Sequence of chain 1.A:
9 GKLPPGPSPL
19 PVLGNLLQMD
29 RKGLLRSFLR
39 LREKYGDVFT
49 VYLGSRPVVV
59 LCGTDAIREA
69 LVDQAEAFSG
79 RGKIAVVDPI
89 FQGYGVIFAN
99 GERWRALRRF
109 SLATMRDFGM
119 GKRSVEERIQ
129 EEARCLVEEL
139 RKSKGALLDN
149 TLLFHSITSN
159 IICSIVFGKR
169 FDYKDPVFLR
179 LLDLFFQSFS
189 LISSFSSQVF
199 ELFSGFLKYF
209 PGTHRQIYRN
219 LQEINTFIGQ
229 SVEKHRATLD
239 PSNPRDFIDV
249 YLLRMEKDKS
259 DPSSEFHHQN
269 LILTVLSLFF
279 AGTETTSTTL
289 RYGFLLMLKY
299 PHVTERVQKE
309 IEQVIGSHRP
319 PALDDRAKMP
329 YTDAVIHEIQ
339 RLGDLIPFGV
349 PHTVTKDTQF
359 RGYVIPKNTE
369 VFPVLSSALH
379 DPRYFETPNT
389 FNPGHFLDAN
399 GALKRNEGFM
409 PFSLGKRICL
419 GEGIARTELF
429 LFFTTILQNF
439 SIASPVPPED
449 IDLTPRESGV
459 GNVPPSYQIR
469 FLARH

Binding-site contacts:
Ligand atom O20 contacts residue GLN267 of chain 1.A at 4.4 Å.
Ligand atom O21 contacts residue GLU231 of chain 1.A at 3.3 Å (salt-bridge).
Ligand atom C3 contacts residue TYR249 of chain 1.A at 3.8 Å (hydrophobic).
Ligand atom O12 contacts residue ARG234 of chain 1.A at 4.4 Å.
Ligand atom C4 contacts residue GLN267 of chain 1.A at 4.0 Å.
Ligand atom C7 contacts residue TYR249 of chain 1.A at 3.6 Å (hydrophobic).
Ligand atom C18 contacts residue VAL230 of chain 1.A at 4.2 Å (hydrophobic).
Ligand atom C8 contacts residue LEU274 of chain 1.A at 4.2 Å (hydrophobic).
Ligand atom O12 contacts residue TYR249 of chain 1.A at 3.8 Å.
Ligand atom C2 contacts residue TYR249 of chain 1.A at 4.5 Å (hydrophobic).
Ligand atom C18 contacts residue ARG234 of chain 1.A at 3.1 Å.
Ligand atom C9 contacts residue LEU274 of chain 1.A at 3.7 Å (hydrophobic).
Ligand atom C8 contacts residue ILE246 of chain 1.A at 4.4 Å (hydrophobic).
Ligand atom C8 contacts residue PHE245 of chain 1.A at 3.6 Å (hydrophobic).
Ligand atom C11 contacts residue ILE226 of chain 1.A at 3.8 Å (hydrophobic).
Ligand atom O20 contacts residue GLU263 of chain 1.A at 3.9 Å.
Ligand atom C9 contacts residue VAL164 of chain 1.A at 4.0 Å (hydrophobic).
Ligand atom C13 contacts residue ARG234 of chain 1.A at 4.4 Å.
Ligand atom C11 contacts residue VAL230 of chain 1.A at 4.5 Å (hydrophobic).
Ligand atom C11 contacts residue LEU271 of chain 1.A at 4.1 Å (hydrophobic).
Ligand atom C3 contacts residue GLN267 of chain 1.A at 3.4 Å.
Ligand atom C8 contacts residue TYR249 of chain 1.A at 4.4 Å (hydrophobic).
Ligand atom C5 contacts residue TYR249 of chain 1.A at 3.7 Å (hydrophobic).
Ligand atom O12 contacts residue GLN267 of chain 1.A at 4.2 Å.
Ligand atom C1 contacts residue TYR249 of chain 1.A at 3.8 Å (hydrophobic).
Ligand atom C2 contacts residue VAL230 of chain 1.A at 4.4 Å (hydrophobic).
Ligand atom O22 contacts residue VAL230 of chain 1.A at 2.9 Å.
Ligand atom C10 contacts residue LEU271 of chain 1.A at 3.9 Å (hydrophobic).
Ligand atom C17 contacts residue ARG234 of chain 1.A at 3.8 Å.
Ligand atom C4 contacts residue TYR249 of chain 1.A at 4.4 Å (hydrophobic).
Ligand atom C8 contacts residue ILE270 of chain 1.A at 4.2 Å (hydrophobic).
Ligand atom C2 contacts residue GLN267 of chain 1.A at 4.4 Å.
Ligand atom C10 contacts residue LEU274 of chain 1.A at 3.7 Å (hydrophobic).
Ligand atom C10 contacts residue ILE226 of chain 1.A at 4.2 Å (hydrophobic).
Ligand atom C9 contacts residue PHE245 of chain 1.A at 4.4 Å (hydrophobic).
Ligand atom O14 contacts residue GLN267 of chain 1.A at 4.4 Å.
Ligand atom C9 contacts residue ILE246 of chain 1.A at 4.0 Å (hydrophobic).
Ligand atom O21 contacts residue ARG234 of chain 1.A at 3.2 Å (salt-bridge).
Ligand atom C1 contacts residue VAL230 of chain 1.A at 3.6 Å (hydrophobic).
Ligand atom O22 contacts residue ARG234 of chain 1.A at 3.0 Å (salt-bridge).

A protein and the small-molecule ligand that binds it are described below.
Small molecule (SMILES): OC[C@H]1O[C@H](O[C@H]2[C@H](O)[C@@H](O)[C@H](OCCCCCC3CCCCC3)O[C@@H]2CO)[C@H](O)[C@@H](O)[C@@H]1O